Binding-site contacts:
Ligand atom F32 contacts residue ILE96 of chain 1.C at 3.3 Å.
Ligand atom C5 contacts residue TYR130 of chain 1.C at 3.6 Å (hydrophobic).
Ligand atom N12 contacts residue SER93 of chain 1.C at 3.2 Å (h-bond).
Ligand atom C21 contacts residue HIS208 of chain 1.C at 3.6 Å.
Ligand atom C36 contacts residue MET51 of chain 1.C at 3.6 Å (hydrophobic).
Ligand atom C9 contacts residue PHE90 of chain 1.C at 3.5 Å (hydrophobic).
Ligand atom F33 contacts residue ILE113 of chain 1.C at 3.7 Å.
Ligand atom C24 contacts residue SER93 of chain 1.C at 3.7 Å.
Ligand atom F33 contacts residue PHE97 of chain 1.C at 3.2 Å.
Ligand atom N1 contacts residue SER93 of chain 1.C at 3.7 Å.
Ligand atom C35 contacts residue MET89 of chain 1.C at 3.7 Å (hydrophobic).
Ligand atom C2 contacts residue SER93 of chain 1.C at 3.6 Å.
Ligand atom O23 contacts residue ARG25 of chain 1.C at 3.5 Å.
Ligand atom C25 contacts residue MET126 of chain 1.C at 3.6 Å (hydrophobic).
Ligand atom O23 contacts residue ILE30 of chain 1.C at 3.7 Å.
Ligand atom C2 contacts residue TYR130 of chain 1.C at 3.7 Å (hydrophobic).
Ligand atom C5 contacts residue SER93 of chain 1.C at 3.5 Å.
Ligand atom N11 contacts residue MET211 of chain 1.C at 3.2 Å.
Ligand atom C21 contacts residue MET211 of chain 1.C at 3.5 Å (hydrophobic).
Ligand atom C10 contacts residue ILE113 of chain 1.C at 3.8 Å (hydrophobic).
Ligand atom O19 contacts residue MET51 of chain 1.C at 3.4 Å.
Ligand atom O34 contacts residue ARG92 of chain 1.C at 3.3 Å (salt-bridge).
Ligand atom C10 contacts residue SER93 of chain 1.C at 3.6 Å.
Ligand atom F32 contacts residue ILE34 of chain 1.C at 3.6 Å.
Ligand atom C31 contacts residue ILE30 of chain 1.C at 3.6 Å (hydrophobic).
Ligand atom C21 contacts residue LEU212 of chain 1.C at 3.6 Å (hydrophobic).
Ligand atom S17 contacts residue MET89 of chain 1.C at 3.6 Å.
Ligand atom C10 contacts residue TYR130 of chain 1.C at 3.7 Å (hydrophobic).
Ligand atom F33 contacts residue SER93 of chain 1.C at 3.6 Å.
Ligand atom C15 contacts residue ILE113 of chain 1.C at 3.5 Å (hydrophobic).
Ligand atom C22 contacts residue LEU212 of chain 1.C at 3.5 Å (hydrophobic).
Ligand atom C29 contacts residue SER93 of chain 1.C at 3.7 Å.
Ligand atom N3 contacts residue SER93 of chain 1.C at 3.5 Å.
Ligand atom C35 contacts residue SER93 of chain 1.C at 3.3 Å.
Ligand atom C39 contacts residue ASN44 of chain 1.C at 3.5 Å.
Ligand atom N3 contacts residue TYR130 of chain 1.C at 2.7 Å (h-bond).
Ligand atom C18 contacts residue PHE90 of chain 1.C at 3.6 Å (hydrophobic).
Ligand atom C30 contacts residue ARG92 of chain 1.C at 3.6 Å.
Ligand atom C15 contacts residue SER93 of chain 1.C at 3.7 Å.
Ligand atom O34 contacts residue HIS55 of chain 1.C at 3.2 Å.

A protein and the small-molecule ligand that binds it are described below.
Small molecule (SMILES): O=C(O)c1ccc(NC(=O)[C@H](C2CCCCC2)n2c(-c3ccc(-c4nccs4)cc3)nc3cc(F)c(F)cc32)cc1

Sequence of chain 1.C:
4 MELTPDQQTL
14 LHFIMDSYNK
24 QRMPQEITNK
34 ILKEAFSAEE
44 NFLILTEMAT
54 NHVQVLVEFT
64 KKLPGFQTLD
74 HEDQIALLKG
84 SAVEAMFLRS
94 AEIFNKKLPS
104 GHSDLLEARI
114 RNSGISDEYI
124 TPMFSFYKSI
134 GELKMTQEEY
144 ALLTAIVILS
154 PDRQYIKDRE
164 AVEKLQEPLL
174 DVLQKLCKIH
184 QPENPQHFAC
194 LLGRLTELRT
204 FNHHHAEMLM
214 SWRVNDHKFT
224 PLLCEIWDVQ